A protein and the small-molecule ligand that binds it are described below.
Small molecule (SMILES): CC(=O)N[C@@H]1[C@@H](O)[C@H](O)[C@@H](CO)O[C@H]1O

Binding-site contacts:
Ligand atom C1 contacts residue ASP282 of chain 1.A at 3.7 Å.
Ligand atom C2 contacts residue ASP282 of chain 1.A at 4.1 Å.
Ligand atom C4 contacts residue ASP282 of chain 1.A at 3.7 Å.
Ligand atom C5 contacts residue ASN2 of chain 1.A at 3.5 Å.
Ligand atom C6 contacts residue ASP282 of chain 1.A at 3.1 Å.
Ligand atom O5 contacts residue ASN2 of chain 1.A at 2.3 Å (h-bond).
Ligand atom C4 contacts residue ASN2 of chain 1.A at 3.6 Å.
Ligand atom C3 contacts residue ASP282 of chain 1.A at 4.5 Å.
Ligand atom C7 contacts residue ASN2 of chain 1.A at 3.7 Å.
Ligand atom N2 contacts residue ASN2 of chain 1.A at 3.2 Å (h-bond).
Ligand atom C1 contacts residue ASN2 of chain 1.A at 1.3 Å.
Ligand atom C8 contacts residue MET1 of chain 1.A at 4.2 Å (hydrophobic).
Ligand atom C1 contacts residue MET1 of chain 1.A at 4.3 Å (hydrophobic).
Ligand atom C3 contacts residue ASN2 of chain 1.A at 3.6 Å.
Ligand atom O7 contacts residue SER281 of chain 1.A at 4.0 Å.
Ligand atom O7 contacts residue GLY280 of chain 1.A at 3.9 Å.
Ligand atom N2 contacts residue MET1 of chain 1.A at 4.3 Å.
Ligand atom C5 contacts residue ASP282 of chain 1.A at 3.8 Å.
Ligand atom O5 contacts residue ASP282 of chain 1.A at 3.6 Å (salt-bridge).
Ligand atom C2 contacts residue ASN2 of chain 1.A at 2.4 Å.
Ligand atom O7 contacts residue ASN2 of chain 1.A at 3.5 Å (h-bond).
Ligand atom O6 contacts residue ASP282 of chain 1.A at 3.9 Å.
Ligand atom C6 contacts residue ASN2 of chain 1.A at 4.4 Å.

Sequence of chain 1.A:
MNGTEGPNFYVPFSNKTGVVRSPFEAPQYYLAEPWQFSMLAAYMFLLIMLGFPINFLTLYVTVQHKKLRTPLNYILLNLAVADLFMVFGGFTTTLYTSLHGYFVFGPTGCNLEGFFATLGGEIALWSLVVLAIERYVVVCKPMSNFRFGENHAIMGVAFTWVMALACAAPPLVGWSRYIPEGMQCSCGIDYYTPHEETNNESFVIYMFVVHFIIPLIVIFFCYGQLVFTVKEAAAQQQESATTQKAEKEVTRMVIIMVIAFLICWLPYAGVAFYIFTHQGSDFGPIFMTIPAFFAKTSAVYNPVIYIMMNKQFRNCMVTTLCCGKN